This small molecule binds to this protein.
Small molecule (SMILES): CC(C)(COP(=O)(O)OP(=O)(O)OC[C@H]1O[C@@H](n2cnc3c(N)ncnc32)[C@H](O)[C@@H]1OP(=O)(O)O)[C@@H](O)C(=O)NCCC(=O)NCCSC(=O)C[C@@](O)(CC(=O)O)C(=O)O

Sequence of chain 1.C:
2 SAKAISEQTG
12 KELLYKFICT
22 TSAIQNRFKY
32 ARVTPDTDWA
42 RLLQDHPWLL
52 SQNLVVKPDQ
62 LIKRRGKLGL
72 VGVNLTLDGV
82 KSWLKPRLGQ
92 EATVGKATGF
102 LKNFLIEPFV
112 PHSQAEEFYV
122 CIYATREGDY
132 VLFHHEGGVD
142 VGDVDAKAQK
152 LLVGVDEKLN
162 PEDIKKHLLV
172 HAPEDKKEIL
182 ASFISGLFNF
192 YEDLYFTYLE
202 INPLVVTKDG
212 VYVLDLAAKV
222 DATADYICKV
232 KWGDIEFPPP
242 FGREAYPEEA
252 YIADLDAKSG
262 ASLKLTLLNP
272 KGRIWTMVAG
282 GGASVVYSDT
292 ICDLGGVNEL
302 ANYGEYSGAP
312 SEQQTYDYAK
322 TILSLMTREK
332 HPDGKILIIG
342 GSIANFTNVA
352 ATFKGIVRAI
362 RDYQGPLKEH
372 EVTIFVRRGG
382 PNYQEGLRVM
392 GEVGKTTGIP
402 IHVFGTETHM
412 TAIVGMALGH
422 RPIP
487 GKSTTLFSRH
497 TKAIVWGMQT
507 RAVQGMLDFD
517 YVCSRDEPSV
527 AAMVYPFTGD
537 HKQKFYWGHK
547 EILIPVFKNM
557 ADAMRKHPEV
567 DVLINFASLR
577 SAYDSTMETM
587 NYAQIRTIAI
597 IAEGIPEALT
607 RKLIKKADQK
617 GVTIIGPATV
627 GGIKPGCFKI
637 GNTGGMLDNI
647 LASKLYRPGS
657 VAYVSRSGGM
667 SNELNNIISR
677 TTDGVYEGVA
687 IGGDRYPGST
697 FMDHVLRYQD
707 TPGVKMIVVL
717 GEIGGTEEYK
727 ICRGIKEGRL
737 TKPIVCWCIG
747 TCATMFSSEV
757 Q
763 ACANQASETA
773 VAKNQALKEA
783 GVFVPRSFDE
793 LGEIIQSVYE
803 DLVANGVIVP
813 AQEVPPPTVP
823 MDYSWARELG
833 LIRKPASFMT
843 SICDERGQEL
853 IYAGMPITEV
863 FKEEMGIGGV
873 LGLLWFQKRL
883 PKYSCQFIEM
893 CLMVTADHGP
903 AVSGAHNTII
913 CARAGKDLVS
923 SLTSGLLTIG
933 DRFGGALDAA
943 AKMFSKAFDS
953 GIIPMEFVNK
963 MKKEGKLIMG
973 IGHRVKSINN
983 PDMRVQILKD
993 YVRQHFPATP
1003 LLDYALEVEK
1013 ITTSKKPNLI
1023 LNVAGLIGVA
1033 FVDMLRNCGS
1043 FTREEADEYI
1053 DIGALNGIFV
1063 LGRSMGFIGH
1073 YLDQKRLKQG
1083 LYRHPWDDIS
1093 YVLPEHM

Binding-site contacts:
Ligand atom O20 contacts residue THR348 of chain 1.C at 3.0 Å (h-bond).
Ligand atom O3 contacts residue LYS1018 of chain 1.A at 3.5 Å (salt-bridge).
Ligand atom C26 contacts residue ASN346 of chain 1.C at 3.4 Å.
Ligand atom P2 contacts residue SER574 of chain 1.C at 3.4 Å.
Ligand atom O10 contacts residue SER577 of chain 1.C at 2.4 Å (h-bond).
Ligand atom O16 contacts residue THR348 of chain 1.C at 2.7 Å (h-bond).
Ligand atom O12 contacts residue SER574 of chain 1.C at 2.3 Å (h-bond).
Ligand atom C4 contacts residue LYS1018 of chain 1.A at 3.5 Å.
Ligand atom C10 contacts residue LEU969 of chain 1.A at 3.4 Å (hydrophobic).
Ligand atom O18 contacts residue ASN346 of chain 1.C at 3.2 Å (h-bond).
Ligand atom O17 contacts residue ALA345 of chain 1.C at 3.5 Å.
Ligand atom O12 contacts residue ARG576 of chain 1.C at 2.6 Å (salt-bridge).
Ligand atom O11 contacts residue LYS964 of chain 1.A at 3.0 Å (salt-bridge).
Ligand atom N4 contacts residue ILE970 of chain 1.A at 3.5 Å (h-bond).
Ligand atom C2 contacts residue GLN505 of chain 1.C at 3.4 Å.
Ligand atom P2 contacts residue ARG576 of chain 1.C at 3.5 Å.
Ligand atom O17 contacts residue ARG379 of chain 1.C at 3.0 Å (salt-bridge).
Ligand atom O7 contacts residue LEU1021 of chain 1.A at 3.2 Å.
Ligand atom N3 contacts residue ILE970 of chain 1.A at 3.1 Å (h-bond).
Ligand atom O11 contacts residue ARG576 of chain 1.C at 3.3 Å (salt-bridge).
Ligand atom O18 contacts residue ALA345 of chain 1.C at 3.5 Å.
Ligand atom N1 contacts residue LEU1021 of chain 1.A at 3.4 Å.
Ligand atom C22 contacts residue PO41 of chain 1.T at 3.5 Å.
Ligand atom O10 contacts residue SER574 of chain 1.C at 3.5 Å (h-bond).
Ligand atom O19 contacts residue ASN346 of chain 1.C at 2.8 Å (h-bond).
Ligand atom N4 contacts residue ILE973 of chain 1.A at 3.0 Å (h-bond).
Ligand atom O20 contacts residue GLY309 of chain 1.C at 3.4 Å (h-bond).
Ligand atom N4 contacts residue COA1 of chain 1.I at 3.4 Å (h-bond).
Ligand atom O14 contacts residue ASN638 of chain 1.C at 2.5 Å (h-bond).
Ligand atom N6 contacts residue ILE597 of chain 1.C at 3.5 Å.
Ligand atom O18 contacts residue THR348 of chain 1.C at 3.0 Å (h-bond).
Ligand atom N contacts residue LEU1021 of chain 1.A at 3.5 Å.
Ligand atom O16 contacts residue ARG379 of chain 1.C at 3.3 Å (salt-bridge).
Ligand atom O11 contacts residue LYS1017 of chain 1.A at 2.8 Å (salt-bridge).
Ligand atom O10 contacts residue LYS964 of chain 1.A at 3.5 Å.
Ligand atom C24 contacts residue PO41 of chain 1.T at 3.4 Å.
Ligand atom C2 contacts residue PHE572 of chain 1.C at 3.4 Å (hydrophobic).
Ligand atom O18 contacts residue PHE347 of chain 1.C at 3.0 Å (h-bond).
Ligand atom C18 contacts residue ASN638 of chain 1.C at 3.4 Å.
Ligand atom O8 contacts residue PHE533 of chain 1.C at 3.5 Å.

Sequence of chain 1.A:
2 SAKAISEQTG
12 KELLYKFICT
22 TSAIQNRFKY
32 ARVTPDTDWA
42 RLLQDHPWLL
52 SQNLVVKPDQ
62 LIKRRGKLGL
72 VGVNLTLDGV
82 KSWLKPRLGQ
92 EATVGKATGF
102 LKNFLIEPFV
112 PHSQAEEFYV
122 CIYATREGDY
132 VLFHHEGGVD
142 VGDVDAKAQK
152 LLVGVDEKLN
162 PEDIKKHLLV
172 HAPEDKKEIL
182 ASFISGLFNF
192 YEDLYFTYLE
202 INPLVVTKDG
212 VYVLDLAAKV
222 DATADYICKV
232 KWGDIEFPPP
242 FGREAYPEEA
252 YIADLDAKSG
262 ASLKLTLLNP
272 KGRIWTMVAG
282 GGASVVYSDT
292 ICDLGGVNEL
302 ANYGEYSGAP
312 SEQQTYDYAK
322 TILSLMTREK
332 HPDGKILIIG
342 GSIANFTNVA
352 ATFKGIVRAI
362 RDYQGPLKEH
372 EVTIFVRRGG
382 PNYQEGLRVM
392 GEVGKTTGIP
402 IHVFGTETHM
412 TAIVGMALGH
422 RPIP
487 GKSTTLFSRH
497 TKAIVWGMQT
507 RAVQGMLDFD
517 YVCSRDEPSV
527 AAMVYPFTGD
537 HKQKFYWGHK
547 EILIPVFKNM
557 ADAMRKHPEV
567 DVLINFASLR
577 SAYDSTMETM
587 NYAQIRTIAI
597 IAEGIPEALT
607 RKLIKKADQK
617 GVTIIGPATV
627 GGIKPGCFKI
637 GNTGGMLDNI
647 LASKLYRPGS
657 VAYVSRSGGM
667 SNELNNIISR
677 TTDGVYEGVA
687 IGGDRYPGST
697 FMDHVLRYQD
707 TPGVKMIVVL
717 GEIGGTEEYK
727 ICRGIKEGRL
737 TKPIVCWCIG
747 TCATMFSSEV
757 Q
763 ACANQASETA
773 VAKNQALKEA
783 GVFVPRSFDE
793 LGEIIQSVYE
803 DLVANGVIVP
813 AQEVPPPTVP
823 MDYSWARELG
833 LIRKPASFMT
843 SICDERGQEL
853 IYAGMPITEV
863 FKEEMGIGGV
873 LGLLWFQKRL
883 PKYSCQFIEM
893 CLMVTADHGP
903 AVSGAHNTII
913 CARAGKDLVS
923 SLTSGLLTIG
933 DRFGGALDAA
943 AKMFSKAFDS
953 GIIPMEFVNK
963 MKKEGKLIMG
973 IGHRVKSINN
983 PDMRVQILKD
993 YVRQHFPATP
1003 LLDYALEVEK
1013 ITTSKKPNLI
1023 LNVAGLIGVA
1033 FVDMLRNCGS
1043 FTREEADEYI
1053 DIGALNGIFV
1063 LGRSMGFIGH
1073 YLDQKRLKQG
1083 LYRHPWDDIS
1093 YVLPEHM